Binding-site contacts:
Ligand atom C27 contacts residue THR109 of chain 37.B at 3.5 Å.
Ligand atom C11 contacts residue TYR157 of chain 37.B at 3.6 Å (hydrophobic).
Ligand atom C23 contacts residue PHE236 of chain 37.B at 3.5 Å (hydrophobic).
Ligand atom O25 contacts residue TYR110 of chain 37.B at 3.0 Å.
Ligand atom O24 contacts residue PHE236 of chain 37.B at 3.7 Å.
Ligand atom C21 contacts residue PHE236 of chain 37.B at 3.4 Å (hydrophobic).
Ligand atom C8 contacts residue ILE108 of chain 37.B at 3.8 Å (hydrophobic).
Ligand atom C20 contacts residue PHE236 of chain 37.B at 3.2 Å (hydrophobic).
Ligand atom C9 contacts residue ILE108 of chain 37.B at 3.5 Å (hydrophobic).
Ligand atom C7 contacts residue PHE132 of chain 37.B at 3.6 Å (hydrophobic).
Ligand atom C1 contacts residue ILE155 of chain 37.B at 3.7 Å (hydrophobic).
Ligand atom C19 contacts residue TYR110 of chain 37.B at 3.7 Å (hydrophobic).
Ligand atom C11 contacts residue VAL194 of chain 37.B at 3.7 Å (hydrophobic).
Ligand atom N6 contacts residue VAL194 of chain 37.B at 3.7 Å.
Ligand atom C1 contacts residue ILE181 of chain 37.B at 3.4 Å (hydrophobic).
Ligand atom C13 contacts residue VAL197 of chain 37.B at 3.6 Å (hydrophobic).
Ligand atom N3 contacts residue ILE192 of chain 37.B at 3.8 Å.
Ligand atom C9 contacts residue TYR157 of chain 37.B at 3.8 Å (hydrophobic).
Ligand atom C19 contacts residue PHE236 of chain 37.B at 3.5 Å (hydrophobic).
Ligand atom C22 contacts residue PHE236 of chain 37.B at 3.9 Å (hydrophobic).
Ligand atom C3 contacts residue ALA24 of chain 37.D at 3.7 Å (hydrophobic).
Ligand atom C8 contacts residue PHE132 of chain 37.B at 3.4 Å (hydrophobic).
Ligand atom C23 contacts residue TYR110 of chain 37.B at 3.3 Å (hydrophobic).
Ligand atom C21 contacts residue TYR203 of chain 37.B at 3.8 Å (hydrophobic).
Ligand atom C10 contacts residue TYR157 of chain 37.B at 3.6 Å (hydrophobic).
Ligand atom C20 contacts residue TYR110 of chain 37.B at 3.5 Å (hydrophobic).
Ligand atom N4 contacts residue ILE192 of chain 37.B at 3.6 Å.
Ligand atom C4 contacts residue TYR157 of chain 37.B at 3.4 Å (hydrophobic).
Ligand atom C14 contacts residue PHE236 of chain 37.B at 3.9 Å (hydrophobic).
Ligand atom C4 contacts residue ALA24 of chain 37.D at 3.8 Å (hydrophobic).
Ligand atom C10 contacts residue VAL194 of chain 37.B at 3.7 Å (hydrophobic).
Ligand atom C22 contacts residue TYR203 of chain 37.B at 3.5 Å (hydrophobic).
Ligand atom O24 contacts residue TYR110 of chain 37.B at 3.9 Å.
Ligand atom N4 contacts residue LEU239 of chain 37.B at 3.8 Å.
Ligand atom C3 contacts residue TYR157 of chain 37.B at 3.5 Å (hydrophobic).
Ligand atom C12 contacts residue PHE236 of chain 37.B at 3.8 Å (hydrophobic).
Ligand atom C3 contacts residue PRO179 of chain 37.B at 3.7 Å (hydrophobic).
Ligand atom C26 contacts residue THR109 of chain 37.B at 3.7 Å.
Ligand atom C1 contacts residue PRO179 of chain 37.B at 3.9 Å (hydrophobic).
Ligand atom C14 contacts residue VAL197 of chain 37.B at 3.6 Å (hydrophobic).

Sequence of chain 37.D:
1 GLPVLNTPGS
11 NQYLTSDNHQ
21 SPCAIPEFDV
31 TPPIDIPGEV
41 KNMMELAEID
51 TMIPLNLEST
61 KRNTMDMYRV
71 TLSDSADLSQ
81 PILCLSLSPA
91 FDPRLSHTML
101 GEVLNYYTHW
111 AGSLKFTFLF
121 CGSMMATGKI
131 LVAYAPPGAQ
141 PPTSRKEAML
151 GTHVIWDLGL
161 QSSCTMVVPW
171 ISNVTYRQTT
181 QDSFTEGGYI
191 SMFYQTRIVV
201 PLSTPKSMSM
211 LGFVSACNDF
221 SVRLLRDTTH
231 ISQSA

This protein binds this small molecule.
Small molecule (SMILES): CCOC(=O)c1ccc(OCCCCC2CCN(c3ccc(C)nn3)CC2)cc1

Sequence of chain 37.B:
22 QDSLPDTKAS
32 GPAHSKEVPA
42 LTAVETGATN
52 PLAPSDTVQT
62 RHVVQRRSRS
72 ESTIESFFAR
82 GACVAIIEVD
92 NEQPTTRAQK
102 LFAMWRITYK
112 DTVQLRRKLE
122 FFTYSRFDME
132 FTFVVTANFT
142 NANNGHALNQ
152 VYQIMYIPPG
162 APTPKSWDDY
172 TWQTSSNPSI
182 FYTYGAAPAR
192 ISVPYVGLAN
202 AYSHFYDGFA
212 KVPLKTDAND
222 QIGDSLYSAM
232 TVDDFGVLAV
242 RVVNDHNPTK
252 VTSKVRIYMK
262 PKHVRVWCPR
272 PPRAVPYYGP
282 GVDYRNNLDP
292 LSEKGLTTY

Sequence of chain 38.D:
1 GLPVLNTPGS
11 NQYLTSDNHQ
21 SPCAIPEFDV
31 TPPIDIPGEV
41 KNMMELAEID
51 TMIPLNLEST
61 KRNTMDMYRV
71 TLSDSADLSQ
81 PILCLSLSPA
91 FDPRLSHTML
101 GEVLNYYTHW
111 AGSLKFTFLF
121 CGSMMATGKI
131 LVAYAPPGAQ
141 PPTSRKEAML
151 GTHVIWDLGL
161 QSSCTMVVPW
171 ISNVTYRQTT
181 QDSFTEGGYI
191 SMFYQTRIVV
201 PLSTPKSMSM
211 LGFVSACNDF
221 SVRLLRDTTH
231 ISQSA